Sequence of chain 3.A:
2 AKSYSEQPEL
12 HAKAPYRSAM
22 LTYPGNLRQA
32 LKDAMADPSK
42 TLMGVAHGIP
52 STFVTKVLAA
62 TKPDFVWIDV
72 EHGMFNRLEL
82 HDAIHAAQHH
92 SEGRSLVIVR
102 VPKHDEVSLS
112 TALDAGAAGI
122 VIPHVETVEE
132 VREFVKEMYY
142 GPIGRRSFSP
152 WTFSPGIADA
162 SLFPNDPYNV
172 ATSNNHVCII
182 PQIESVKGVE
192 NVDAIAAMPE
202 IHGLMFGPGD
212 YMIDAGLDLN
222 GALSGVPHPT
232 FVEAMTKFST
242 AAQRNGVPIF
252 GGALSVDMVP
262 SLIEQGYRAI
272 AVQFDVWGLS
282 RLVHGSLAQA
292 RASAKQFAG

Binding-site contacts:
Ligand atom O contacts residue GLU185 of chain 3.A at 3.0 Å (salt-bridge).
Ligand atom C contacts residue GLY210 of chain 3.A at 3.9 Å.
Ligand atom OXT contacts residue GLY208 of chain 3.A at 3.2 Å.
Ligand atom O contacts residue ASP211 of chain 3.A at 3.0 Å (salt-bridge).
Ligand atom O3 contacts residue GLU185 of chain 3.A at 3.1 Å (salt-bridge).
Ligand atom CA contacts residue GLY208 of chain 3.A at 3.7 Å.
Ligand atom CB contacts residue GLY208 of chain 3.A at 3.9 Å.
Ligand atom O3 contacts residue ARG101 of chain 3.A at 2.6 Å (salt-bridge).
Ligand atom CB contacts residue ARG101 of chain 3.A at 3.9 Å.
Ligand atom OXT contacts residue ASP211 of chain 3.A at 3.7 Å.
Ligand atom CB contacts residue MG1 of chain 3.B at 4.2 Å.
Ligand atom OXT contacts residue MG1 of chain 3.B at 4.1 Å.
Ligand atom CB contacts residue GLN183 of chain 3.A at 3.2 Å.
Ligand atom CA contacts residue ARG101 of chain 3.A at 3.6 Å.
Ligand atom CB contacts residue PHE207 of chain 3.A at 4.3 Å (hydrophobic).
Ligand atom O3 contacts residue ASP211 of chain 3.A at 4.1 Å.
Ligand atom C contacts residue GLN183 of chain 3.A at 4.3 Å.
Ligand atom C contacts residue MG1 of chain 3.B at 2.9 Å.
Ligand atom CA contacts residue GLU185 of chain 3.A at 3.5 Å.
Ligand atom O3 contacts residue GLN183 of chain 3.A at 3.0 Å (h-bond).
Ligand atom C contacts residue GLU185 of chain 3.A at 3.6 Å.
Ligand atom O contacts residue GLY210 of chain 3.A at 4.1 Å.
Ligand atom CA contacts residue GLN183 of chain 3.A at 3.2 Å.
Ligand atom C contacts residue GLY208 of chain 3.A at 3.4 Å.
Ligand atom OXT contacts residue PRO209 of chain 3.A at 3.3 Å (h-bond).
Ligand atom O3 contacts residue GLY208 of chain 3.A at 4.3 Å.
Ligand atom O contacts residue GLY208 of chain 3.A at 3.9 Å.
Ligand atom O contacts residue MG1 of chain 3.B at 2.2 Å.
Ligand atom O3 contacts residue MG1 of chain 3.B at 2.1 Å.
Ligand atom C contacts residue PRO209 of chain 3.A at 4.1 Å (hydrophobic).
Ligand atom C contacts residue ASP211 of chain 3.A at 3.8 Å.
Ligand atom OXT contacts residue GLY210 of chain 3.A at 3.0 Å (h-bond).
Ligand atom CB contacts residue PRO209 of chain 3.A at 4.4 Å (hydrophobic).
Ligand atom CA contacts residue MG1 of chain 3.B at 2.8 Å.

A protein and the small-molecule ligand that binds it are described below.
Small molecule (SMILES): CC(=O)C(=O)O